Sequence of chain 1.A:
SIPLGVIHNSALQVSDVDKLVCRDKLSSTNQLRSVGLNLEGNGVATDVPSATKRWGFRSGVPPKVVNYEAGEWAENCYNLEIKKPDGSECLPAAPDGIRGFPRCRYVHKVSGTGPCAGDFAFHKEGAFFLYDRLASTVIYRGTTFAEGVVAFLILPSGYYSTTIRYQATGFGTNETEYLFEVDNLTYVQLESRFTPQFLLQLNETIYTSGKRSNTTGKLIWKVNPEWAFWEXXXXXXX

Binding-site contacts:
Ligand atom C6 contacts residue ASN241 of chain 1.A at 4.5 Å.
Ligand atom C4 contacts residue ASN241 of chain 1.A at 4.2 Å.
Ligand atom O3 contacts residue SER236 of chain 1.A at 3.9 Å.
Ligand atom N2 contacts residue GLY237 of chain 1.A at 4.0 Å.
Ligand atom O6 contacts residue ASN241 of chain 1.A at 3.8 Å.
Ligand atom C3 contacts residue ASN241 of chain 1.A at 3.8 Å.
Ligand atom O3 contacts residue GLY237 of chain 1.A at 3.2 Å (h-bond).
Ligand atom O4 contacts residue GLY237 of chain 1.A at 4.5 Å.
Ligand atom C8 contacts residue ASN241 of chain 1.A at 3.9 Å.
Ligand atom C1 contacts residue GLY237 of chain 1.A at 4.3 Å.
Ligand atom C3 contacts residue GLY237 of chain 1.A at 3.5 Å.
Ligand atom O6 contacts residue ARG239 of chain 1.A at 4.2 Å.
Ligand atom O5 contacts residue ARG239 of chain 1.A at 4.0 Å.
Ligand atom C5 contacts residue GLY237 of chain 1.A at 4.5 Å.
Ligand atom O6 contacts residue LEU246 of chain 1.A at 4.4 Å.
Ligand atom O7 contacts residue ASN241 of chain 1.A at 4.4 Å.
Ligand atom C2 contacts residue ASN241 of chain 1.A at 2.4 Å.
Ligand atom O5 contacts residue GLY237 of chain 1.A at 4.2 Å.
Ligand atom C2 contacts residue GLY237 of chain 1.A at 3.3 Å.
Ligand atom C1 contacts residue ASN241 of chain 1.A at 1.4 Å.
Ligand atom N2 contacts residue ASN241 of chain 1.A at 2.9 Å (h-bond).
Ligand atom O5 contacts residue ASN241 of chain 1.A at 2.4 Å (h-bond).
Ligand atom C5 contacts residue ASN241 of chain 1.A at 3.7 Å.
Ligand atom C7 contacts residue ASN241 of chain 1.A at 3.6 Å.
Ligand atom C4 contacts residue GLY237 of chain 1.A at 3.5 Å.

The protein below binds the small molecule below.
Small molecule (SMILES): CC(=O)N[C@@H]1[C@@H](O)[C@H](O)[C@@H](CO)O[C@H]1O